Sequence of chain 1.A:
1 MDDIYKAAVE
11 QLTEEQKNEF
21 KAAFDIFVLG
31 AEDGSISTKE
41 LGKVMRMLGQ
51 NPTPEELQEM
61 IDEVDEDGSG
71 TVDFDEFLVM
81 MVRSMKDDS

A small-molecule ligand and the protein it binds are described below.
Small molecule (SMILES): NCCCCCCNS(=O)(=O)c1cccc2c(Cl)cccc12

Binding-site contacts:
Ligand atom N2 contacts residue MET60 of chain 1.A at 3.3 Å.
Ligand atom C5 contacts residue VAL72 of chain 1.A at 4.1 Å (hydrophobic).
Ligand atom C3 contacts residue MET45 of chain 1.A at 3.7 Å (hydrophobic).
Ligand atom C6 contacts residue ILE36 of chain 1.A at 3.1 Å (hydrophobic).
Ligand atom C7 contacts residue PHE24 of chain 1.A at 3.9 Å (hydrophobic).
Ligand atom C8 contacts residue PHE77 of chain 1.A at 3.4 Å (hydrophobic).
Ligand atom CL1 contacts residue LEU41 of chain 1.A at 3.9 Å.
Ligand atom C6 contacts residue PHE77 of chain 1.A at 3.6 Å (hydrophobic).
Ligand atom C4 contacts residue LEU41 of chain 1.A at 3.8 Å (hydrophobic).
Ligand atom C4 contacts residue PHE27 of chain 1.A at 3.7 Å (hydrophobic).
Ligand atom C7 contacts residue ILE36 of chain 1.A at 4.2 Å (hydrophobic).
Ligand atom C16 contacts residue MET60 of chain 1.A at 4.1 Å (hydrophobic).
Ligand atom C12 contacts residue MET81 of chain 1.A at 3.5 Å (hydrophobic).
Ligand atom C14 contacts residue MET81 of chain 1.A at 3.4 Å (hydrophobic).
Ligand atom C15 contacts residue MET80 of chain 1.A at 3.2 Å (hydrophobic).
Ligand atom C2 contacts residue PHE27 of chain 1.A at 3.6 Å (hydrophobic).
Ligand atom C16 contacts residue MET80 of chain 1.A at 3.2 Å (hydrophobic).
Ligand atom C8 contacts residue ALA23 of chain 1.A at 4.1 Å (hydrophobic).
Ligand atom C6 contacts residue PHE27 of chain 1.A at 4.1 Å (hydrophobic).
Ligand atom C5 contacts residue ILE36 of chain 1.A at 3.6 Å (hydrophobic).
Ligand atom C7 contacts residue PHE77 of chain 1.A at 3.1 Å (hydrophobic).
Ligand atom C3 contacts residue PHE27 of chain 1.A at 3.8 Å (hydrophobic).
Ligand atom CL1 contacts residue VAL72 of chain 1.A at 3.4 Å.
Ligand atom N1 contacts residue PHE77 of chain 1.A at 4.2 Å.
Ligand atom C1 contacts residue PHE27 of chain 1.A at 3.5 Å (hydrophobic).
Ligand atom O1 contacts residue PHE27 of chain 1.A at 3.6 Å.
Ligand atom C6 contacts residue VAL72 of chain 1.A at 4.0 Å (hydrophobic).
Ligand atom C5 contacts residue PHE77 of chain 1.A at 4.1 Å (hydrophobic).
Ligand atom S1 contacts residue PHE27 of chain 1.A at 4.2 Å.
Ligand atom C9 contacts residue PHE77 of chain 1.A at 4.0 Å (hydrophobic).
Ligand atom CL1 contacts residue ILE36 of chain 1.A at 3.4 Å.
Ligand atom C8 contacts residue PHE27 of chain 1.A at 3.3 Å (hydrophobic).
Ligand atom C10 contacts residue PHE27 of chain 1.A at 3.5 Å (hydrophobic).
Ligand atom C2 contacts residue MET45 of chain 1.A at 3.8 Å (hydrophobic).
Ligand atom O1 contacts residue ALA23 of chain 1.A at 3.2 Å.
Ligand atom C14 contacts residue MET80 of chain 1.A at 3.6 Å (hydrophobic).
Ligand atom C9 contacts residue PHE27 of chain 1.A at 3.2 Å (hydrophobic).
Ligand atom C13 contacts residue MET81 of chain 1.A at 4.0 Å (hydrophobic).
Ligand atom C5 contacts residue PHE27 of chain 1.A at 4.2 Å (hydrophobic).
Ligand atom C7 contacts residue PHE27 of chain 1.A at 3.9 Å (hydrophobic).